Sequence of chain 3.A:
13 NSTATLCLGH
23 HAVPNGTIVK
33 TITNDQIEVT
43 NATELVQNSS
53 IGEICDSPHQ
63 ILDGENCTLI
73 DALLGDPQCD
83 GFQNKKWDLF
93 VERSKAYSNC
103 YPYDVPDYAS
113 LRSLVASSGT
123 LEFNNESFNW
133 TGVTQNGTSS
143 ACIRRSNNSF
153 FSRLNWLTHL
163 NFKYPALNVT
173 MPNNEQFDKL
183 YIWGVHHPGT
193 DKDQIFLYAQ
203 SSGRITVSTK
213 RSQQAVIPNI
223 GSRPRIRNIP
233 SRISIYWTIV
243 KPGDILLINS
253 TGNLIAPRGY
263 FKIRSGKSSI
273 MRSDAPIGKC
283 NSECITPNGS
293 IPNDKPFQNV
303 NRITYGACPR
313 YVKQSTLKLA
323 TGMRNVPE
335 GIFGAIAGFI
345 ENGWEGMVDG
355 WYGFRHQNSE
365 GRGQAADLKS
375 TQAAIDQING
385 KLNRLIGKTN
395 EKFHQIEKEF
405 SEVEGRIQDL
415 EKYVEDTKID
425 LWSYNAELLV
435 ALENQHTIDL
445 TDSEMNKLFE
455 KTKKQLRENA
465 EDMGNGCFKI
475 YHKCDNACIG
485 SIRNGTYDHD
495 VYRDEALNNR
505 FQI

The protein below binds the small molecule below.
Small molecule (SMILES): CC(=O)N[C@@H]1[C@@H](O)[C@H](O)[C@@H](CO)O[C@H]1O

Sequence of chain 2.A:
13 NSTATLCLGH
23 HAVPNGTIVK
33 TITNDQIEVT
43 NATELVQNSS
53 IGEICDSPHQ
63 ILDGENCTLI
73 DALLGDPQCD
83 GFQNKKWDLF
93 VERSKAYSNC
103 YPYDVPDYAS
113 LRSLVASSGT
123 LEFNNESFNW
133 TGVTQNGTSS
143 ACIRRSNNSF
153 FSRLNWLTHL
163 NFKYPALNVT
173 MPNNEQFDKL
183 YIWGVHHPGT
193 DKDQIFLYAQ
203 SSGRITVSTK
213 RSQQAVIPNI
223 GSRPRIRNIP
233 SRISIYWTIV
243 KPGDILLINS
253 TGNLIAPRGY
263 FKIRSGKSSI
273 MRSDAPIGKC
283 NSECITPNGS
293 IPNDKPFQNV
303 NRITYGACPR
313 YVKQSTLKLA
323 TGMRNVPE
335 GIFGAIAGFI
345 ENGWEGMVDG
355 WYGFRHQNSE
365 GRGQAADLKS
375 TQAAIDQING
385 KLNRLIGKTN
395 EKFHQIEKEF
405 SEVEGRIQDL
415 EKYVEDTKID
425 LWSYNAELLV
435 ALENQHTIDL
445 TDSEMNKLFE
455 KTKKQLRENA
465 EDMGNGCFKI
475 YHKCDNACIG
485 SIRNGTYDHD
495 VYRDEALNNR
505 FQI

Binding-site contacts:
Ligand atom C8 contacts residue ARG206 of chain 2.A at 3.9 Å.
Ligand atom C7 contacts residue ASN251 of chain 2.A at 4.4 Å.
Ligand atom C3 contacts residue ASN251 of chain 2.A at 3.9 Å.
Ligand atom O5 contacts residue LEU169 of chain 2.A at 4.1 Å.
Ligand atom C6 contacts residue NAG1 of chain 2.B at 3.6 Å.
Ligand atom C5 contacts residue ASN251 of chain 2.A at 3.6 Å.
Ligand atom C5 contacts residue NAG1 of chain 2.B at 3.9 Å.
Ligand atom C1 contacts residue ASN251 of chain 2.A at 1.4 Å.
Ligand atom O5 contacts residue ASN170 of chain 2.A at 4.5 Å.
Ligand atom N2 contacts residue ASN251 of chain 2.A at 3.1 Å (h-bond).
Ligand atom O7 contacts residue THR253 of chain 2.A at 3.4 Å.
Ligand atom C4 contacts residue NAG1 of chain 2.B at 4.3 Å.
Ligand atom C2 contacts residue THR253 of chain 2.A at 4.5 Å.
Ligand atom C6 contacts residue ASN170 of chain 2.A at 4.5 Å.
Ligand atom O4 contacts residue GLY191 of chain 3.A at 4.0 Å.
Ligand atom N2 contacts residue THR253 of chain 2.A at 4.0 Å.
Ligand atom O4 contacts residue SER224 of chain 3.A at 3.7 Å.
Ligand atom O6 contacts residue ALA168 of chain 2.A at 3.2 Å.
Ligand atom C8 contacts residue THR253 of chain 2.A at 4.0 Å.
Ligand atom C6 contacts residue ALA168 of chain 2.A at 4.5 Å (hydrophobic).
Ligand atom O3 contacts residue ALA168 of chain 2.A at 4.5 Å.
Ligand atom C2 contacts residue ASN251 of chain 2.A at 2.7 Å.
Ligand atom O4 contacts residue ASN251 of chain 2.A at 4.0 Å.
Ligand atom O4 contacts residue GLY223 of chain 3.A at 3.1 Å.
Ligand atom C4 contacts residue ASN251 of chain 2.A at 4.0 Å.
Ligand atom O4 contacts residue ILE222 of chain 3.A at 4.2 Å.
Ligand atom C7 contacts residue THR253 of chain 2.A at 3.5 Å.
Ligand atom O5 contacts residue ASN251 of chain 2.A at 2.3 Å (h-bond).